This protein binds this small molecule.
Small molecule (SMILES): N[C@@H](Cc1c[nH]c2ccccc12)C(=O)O

Binding-site contacts:
Ligand atom CD1 contacts residue CYN1 of chain 1.H at 2.9 Å.
Ligand atom O contacts residue HEM1 of chain 1.G at 3.6 Å.
Ligand atom CD2 contacts residue CYN1 of chain 1.H at 3.5 Å.
Ligand atom CE2 contacts residue PHE153 of chain 1.B at 3.5 Å (hydrophobic).
Ligand atom O contacts residue GLY368 of chain 1.B at 3.8 Å.
Ligand atom OXT contacts residue HEM1 of chain 1.G at 3.9 Å.
Ligand atom C contacts residue THR369 of chain 1.B at 3.4 Å.
Ligand atom CA contacts residue THR369 of chain 1.B at 3.2 Å.
Ligand atom CE3 contacts residue SER253 of chain 1.B at 3.5 Å.
Ligand atom O contacts residue ARG221 of chain 1.B at 3.3 Å (salt-bridge).
Ligand atom CG contacts residue CYN1 of chain 1.H at 3.1 Å.
Ligand atom N contacts residue THR369 of chain 1.B at 2.6 Å (h-bond).
Ligand atom CE3 contacts residue LEU224 of chain 1.B at 3.8 Å (hydrophobic).
Ligand atom CD2 contacts residue PHE153 of chain 1.B at 3.7 Å (hydrophobic).
Ligand atom NE1 contacts residue CYN1 of chain 1.H at 3.0 Å (h-bond).
Ligand atom CG contacts residue PHE153 of chain 1.B at 3.6 Å (hydrophobic).
Ligand atom CZ3 contacts residue GLY252 of chain 1.B at 3.6 Å.
Ligand atom CA contacts residue HEM1 of chain 1.G at 3.6 Å.
Ligand atom N contacts residue SER253 of chain 1.B at 3.9 Å.
Ligand atom CD2 contacts residue SER253 of chain 1.B at 3.9 Å.
Ligand atom CZ2 contacts residue TYR116 of chain 1.B at 3.8 Å (hydrophobic).
Ligand atom CH2 contacts residue VAL120 of chain 1.B at 3.8 Å (hydrophobic).
Ligand atom CB contacts residue THR369 of chain 1.B at 3.4 Å.
Ligand atom CA contacts residue CYN1 of chain 1.H at 3.6 Å.
Ligand atom CB contacts residue CYN1 of chain 1.H at 3.9 Å.
Ligand atom NE1 contacts residue PHE153 of chain 1.B at 3.2 Å.
Ligand atom N contacts residue HEM1 of chain 1.G at 3.1 Å (h-bond).
Ligand atom N contacts residue CYN1 of chain 1.H at 3.1 Å (h-bond).
Ligand atom CE3 contacts residue GLY252 of chain 1.B at 3.3 Å.
Ligand atom CD1 contacts residue PHE153 of chain 1.B at 3.3 Å (hydrophobic).
Ligand atom CE2 contacts residue CYN1 of chain 1.H at 3.4 Å.
Ligand atom OXT contacts residue PHE216 of chain 1.B at 3.5 Å.
Ligand atom CD1 contacts residue HEM1 of chain 1.G at 3.5 Å.
Ligand atom OXT contacts residue ARG221 of chain 1.B at 2.8 Å (salt-bridge).
Ligand atom NE1 contacts residue HEM1 of chain 1.G at 3.9 Å.
Ligand atom CZ3 contacts residue SER253 of chain 1.B at 3.5 Å.
Ligand atom OXT contacts residue ILE344 of chain 1.B at 3.5 Å.
Ligand atom C contacts residue ARG221 of chain 1.B at 3.6 Å.
Ligand atom O contacts residue THR369 of chain 1.B at 3.0 Å (h-bond).
Ligand atom CH2 contacts residue TYR116 of chain 1.B at 3.7 Å (hydrophobic).

Sequence of chain 1.B:
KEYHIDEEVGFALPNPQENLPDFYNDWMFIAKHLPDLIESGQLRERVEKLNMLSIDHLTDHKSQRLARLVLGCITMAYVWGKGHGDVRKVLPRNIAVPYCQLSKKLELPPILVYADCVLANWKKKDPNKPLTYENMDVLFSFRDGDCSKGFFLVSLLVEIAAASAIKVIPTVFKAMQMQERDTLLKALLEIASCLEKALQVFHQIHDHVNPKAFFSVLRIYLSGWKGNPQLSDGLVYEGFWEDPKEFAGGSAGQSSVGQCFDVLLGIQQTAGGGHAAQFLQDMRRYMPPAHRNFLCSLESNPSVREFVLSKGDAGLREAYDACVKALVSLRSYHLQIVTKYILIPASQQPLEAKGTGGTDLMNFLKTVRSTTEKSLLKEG